Sequence of chain 1.JA:
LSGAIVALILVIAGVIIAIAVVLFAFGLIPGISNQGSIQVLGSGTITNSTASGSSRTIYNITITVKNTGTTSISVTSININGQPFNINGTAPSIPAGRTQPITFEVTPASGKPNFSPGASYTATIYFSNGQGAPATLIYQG

Binding-site contacts:
Ligand atom C6 contacts residue ILE58 of chain 1.JA at 4.1 Å (hydrophobic).
Ligand atom C2 contacts residue ARG56 of chain 1.JA at 3.3 Å.
Ligand atom O7 contacts residue ARG56 of chain 1.JA at 2.3 Å (salt-bridge).
Ligand atom C1 contacts residue GLU105 of chain 1.JA at 3.5 Å.
Ligand atom C5 contacts residue GLU105 of chain 1.JA at 3.2 Å.
Ligand atom C2 contacts residue ASN88 of chain 1.JA at 2.6 Å.
Ligand atom N2 contacts residue ARG56 of chain 1.JA at 3.5 Å (salt-bridge).
Ligand atom C7 contacts residue ARG56 of chain 1.JA at 3.1 Å.
Ligand atom C2 contacts residue ILE58 of chain 1.JA at 4.4 Å (hydrophobic).
Ligand atom C7 contacts residue ASN88 of chain 1.JA at 2.9 Å.
Ligand atom C8 contacts residue ARG56 of chain 1.JA at 3.8 Å.
Ligand atom O6 contacts residue GLU105 of chain 1.JA at 2.7 Å (salt-bridge).
Ligand atom C3 contacts residue ARG56 of chain 1.JA at 4.3 Å.
Ligand atom C8 contacts residue ASN88 of chain 1.JA at 3.4 Å.
Ligand atom O7 contacts residue ASN88 of chain 1.JA at 2.9 Å (h-bond).
Ligand atom C1 contacts residue ASN88 of chain 1.JA at 1.4 Å.
Ligand atom C8 contacts residue GLY89 of chain 1.JA at 4.3 Å.
Ligand atom O3 contacts residue ARG56 of chain 1.JA at 4.1 Å.
Ligand atom O5 contacts residue ILE58 of chain 1.JA at 3.3 Å.
Ligand atom C1 contacts residue ARG56 of chain 1.JA at 4.3 Å.
Ligand atom O6 contacts residue NAG2 of chain 1.NE at 3.5 Å (h-bond).
Ligand atom C3 contacts residue ASN88 of chain 1.JA at 3.9 Å.
Ligand atom O5 contacts residue GLU105 of chain 1.JA at 2.9 Å (salt-bridge).
Ligand atom C4 contacts residue ASN88 of chain 1.JA at 4.3 Å.
Ligand atom C5 contacts residue ASN88 of chain 1.JA at 3.7 Å.
Ligand atom C1 contacts residue ILE58 of chain 1.JA at 4.0 Å (hydrophobic).
Ligand atom C6 contacts residue GLU105 of chain 1.JA at 3.4 Å.
Ligand atom O5 contacts residue ASN88 of chain 1.JA at 2.4 Å (h-bond).
Ligand atom N2 contacts residue ASN88 of chain 1.JA at 2.7 Å (h-bond).
Ligand atom C5 contacts residue ILE58 of chain 1.JA at 4.2 Å (hydrophobic).

This small molecule binds to this protein.
Small molecule (SMILES): CC(=O)N[C@@H]1[C@@H](O)[C@H](O)[C@@H](CO)O[C@H]1O